Binding-site contacts:
Ligand atom C5 contacts residue ASN471 of chain 1.A at 3.6 Å.
Ligand atom O7 contacts residue ASN471 of chain 1.A at 4.5 Å.
Ligand atom O6 contacts residue THR396 of chain 1.A at 4.3 Å.
Ligand atom C2 contacts residue ASN471 of chain 1.A at 2.4 Å.
Ligand atom N2 contacts residue ASN471 of chain 1.A at 2.9 Å (h-bond).
Ligand atom C8 contacts residue ASN471 of chain 1.A at 3.8 Å.
Ligand atom C7 contacts residue ASN471 of chain 1.A at 3.6 Å.
Ligand atom O5 contacts residue ASN471 of chain 1.A at 2.3 Å (h-bond).
Ligand atom C3 contacts residue ASN471 of chain 1.A at 3.8 Å.
Ligand atom O6 contacts residue ASN471 of chain 1.A at 4.5 Å.
Ligand atom C1 contacts residue ASN471 of chain 1.A at 1.4 Å.
Ligand atom C4 contacts residue ASN471 of chain 1.A at 4.2 Å.

Sequence of chain 1.A:
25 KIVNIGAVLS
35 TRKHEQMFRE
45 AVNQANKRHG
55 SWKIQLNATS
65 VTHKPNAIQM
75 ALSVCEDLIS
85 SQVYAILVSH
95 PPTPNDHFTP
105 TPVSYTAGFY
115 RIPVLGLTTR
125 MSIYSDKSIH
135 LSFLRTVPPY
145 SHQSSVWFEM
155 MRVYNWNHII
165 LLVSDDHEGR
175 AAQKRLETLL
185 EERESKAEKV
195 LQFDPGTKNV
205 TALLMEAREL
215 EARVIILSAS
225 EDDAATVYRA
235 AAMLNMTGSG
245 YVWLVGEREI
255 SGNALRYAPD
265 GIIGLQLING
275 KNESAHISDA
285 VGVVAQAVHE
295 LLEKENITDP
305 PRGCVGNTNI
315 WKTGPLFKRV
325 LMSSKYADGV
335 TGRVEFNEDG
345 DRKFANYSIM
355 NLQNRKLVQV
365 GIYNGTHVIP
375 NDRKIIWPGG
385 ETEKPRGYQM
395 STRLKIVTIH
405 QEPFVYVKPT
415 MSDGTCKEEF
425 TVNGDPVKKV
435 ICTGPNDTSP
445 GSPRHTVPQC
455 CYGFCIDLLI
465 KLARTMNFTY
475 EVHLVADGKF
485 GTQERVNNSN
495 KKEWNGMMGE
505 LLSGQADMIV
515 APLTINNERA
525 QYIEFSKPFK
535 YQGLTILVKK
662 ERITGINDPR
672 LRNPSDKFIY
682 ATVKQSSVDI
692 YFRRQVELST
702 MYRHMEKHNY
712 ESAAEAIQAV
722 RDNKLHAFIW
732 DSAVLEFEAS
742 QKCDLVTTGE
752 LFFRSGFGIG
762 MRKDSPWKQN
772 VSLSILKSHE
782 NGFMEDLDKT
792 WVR

This protein binds this small molecule.
Small molecule (SMILES): CC(=O)N[C@H]1[C@H](O[C@H]2[C@H](O)[C@@H](NC(C)=O)CO[C@@H]2CO)O[C@H](CO)[C@@H](O)[C@@H]1O